This small molecule binds to this protein.
Small molecule (SMILES): CC(=O)N[C@@H]1[C@@H](O)[C@H](O)[C@@H](CO)O[C@H]1O

Sequence of chain 1.C:
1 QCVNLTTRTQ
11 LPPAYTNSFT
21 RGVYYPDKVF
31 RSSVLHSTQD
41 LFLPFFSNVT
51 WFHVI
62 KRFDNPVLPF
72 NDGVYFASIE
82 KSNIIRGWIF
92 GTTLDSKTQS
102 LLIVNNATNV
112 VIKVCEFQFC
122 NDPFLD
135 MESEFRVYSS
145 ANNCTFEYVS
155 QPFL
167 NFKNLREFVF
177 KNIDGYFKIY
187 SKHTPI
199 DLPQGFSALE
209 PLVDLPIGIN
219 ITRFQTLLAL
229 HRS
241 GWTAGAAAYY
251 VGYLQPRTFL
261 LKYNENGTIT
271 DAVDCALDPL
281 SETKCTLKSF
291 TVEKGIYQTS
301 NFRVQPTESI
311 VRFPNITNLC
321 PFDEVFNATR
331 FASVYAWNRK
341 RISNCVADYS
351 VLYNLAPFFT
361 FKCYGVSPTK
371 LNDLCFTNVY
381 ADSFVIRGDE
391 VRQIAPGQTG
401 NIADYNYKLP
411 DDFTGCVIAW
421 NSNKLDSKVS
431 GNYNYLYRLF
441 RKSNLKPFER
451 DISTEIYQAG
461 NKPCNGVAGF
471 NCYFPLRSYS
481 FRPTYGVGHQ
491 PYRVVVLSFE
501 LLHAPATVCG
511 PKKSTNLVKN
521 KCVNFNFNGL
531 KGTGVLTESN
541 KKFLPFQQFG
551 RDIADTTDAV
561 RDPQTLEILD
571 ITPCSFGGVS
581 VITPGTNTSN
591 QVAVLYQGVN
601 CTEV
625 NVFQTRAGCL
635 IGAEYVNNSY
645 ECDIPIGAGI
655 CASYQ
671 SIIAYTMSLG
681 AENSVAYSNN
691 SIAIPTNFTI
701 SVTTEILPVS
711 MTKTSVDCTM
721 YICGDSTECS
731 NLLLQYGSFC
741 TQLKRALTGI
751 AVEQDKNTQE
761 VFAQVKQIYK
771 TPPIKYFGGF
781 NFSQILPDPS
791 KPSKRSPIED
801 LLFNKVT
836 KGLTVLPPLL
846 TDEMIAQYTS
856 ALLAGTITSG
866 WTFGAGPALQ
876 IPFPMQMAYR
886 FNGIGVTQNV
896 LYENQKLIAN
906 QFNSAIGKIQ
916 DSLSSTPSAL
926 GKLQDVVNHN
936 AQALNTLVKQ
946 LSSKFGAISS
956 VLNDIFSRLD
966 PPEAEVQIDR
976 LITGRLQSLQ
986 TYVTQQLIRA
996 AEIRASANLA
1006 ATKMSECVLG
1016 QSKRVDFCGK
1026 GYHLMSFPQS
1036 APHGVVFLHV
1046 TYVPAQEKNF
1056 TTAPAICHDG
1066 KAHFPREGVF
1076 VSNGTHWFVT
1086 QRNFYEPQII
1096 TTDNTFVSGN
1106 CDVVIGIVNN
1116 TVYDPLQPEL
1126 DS

Binding-site contacts:
Ligand atom C5 contacts residue ALA686 of chain 1.A at 3.8 Å (hydrophobic).
Ligand atom O7 contacts residue ASN1054 of chain 1.A at 3.7 Å.
Ligand atom O5 contacts residue ASN1054 of chain 1.A at 2.4 Å (h-bond).
Ligand atom C2 contacts residue ASN1054 of chain 1.A at 2.5 Å.
Ligand atom O4 contacts residue ALA686 of chain 1.A at 3.9 Å.
Ligand atom N2 contacts residue ASN1054 of chain 1.A at 2.9 Å (h-bond).
Ligand atom C5 contacts residue ASN1054 of chain 1.A at 3.7 Å.
Ligand atom C1 contacts residue ASN1054 of chain 1.A at 1.4 Å.
Ligand atom C4 contacts residue ALA686 of chain 1.A at 4.5 Å (hydrophobic).
Ligand atom C8 contacts residue GLU1052 of chain 1.A at 3.4 Å.
Ligand atom C4 contacts residue ASN1054 of chain 1.A at 4.2 Å.
Ligand atom C6 contacts residue ALA686 of chain 1.A at 3.8 Å (hydrophobic).
Ligand atom C8 contacts residue ASN1054 of chain 1.A at 4.2 Å.
Ligand atom C8 contacts residue LYS1053 of chain 1.A at 4.1 Å.
Ligand atom C3 contacts residue ASN1054 of chain 1.A at 3.8 Å.
Ligand atom C1 contacts residue GLN875 of chain 1.C at 4.2 Å.
Ligand atom C7 contacts residue ASN1054 of chain 1.A at 3.5 Å.

Sequence of chain 1.A:
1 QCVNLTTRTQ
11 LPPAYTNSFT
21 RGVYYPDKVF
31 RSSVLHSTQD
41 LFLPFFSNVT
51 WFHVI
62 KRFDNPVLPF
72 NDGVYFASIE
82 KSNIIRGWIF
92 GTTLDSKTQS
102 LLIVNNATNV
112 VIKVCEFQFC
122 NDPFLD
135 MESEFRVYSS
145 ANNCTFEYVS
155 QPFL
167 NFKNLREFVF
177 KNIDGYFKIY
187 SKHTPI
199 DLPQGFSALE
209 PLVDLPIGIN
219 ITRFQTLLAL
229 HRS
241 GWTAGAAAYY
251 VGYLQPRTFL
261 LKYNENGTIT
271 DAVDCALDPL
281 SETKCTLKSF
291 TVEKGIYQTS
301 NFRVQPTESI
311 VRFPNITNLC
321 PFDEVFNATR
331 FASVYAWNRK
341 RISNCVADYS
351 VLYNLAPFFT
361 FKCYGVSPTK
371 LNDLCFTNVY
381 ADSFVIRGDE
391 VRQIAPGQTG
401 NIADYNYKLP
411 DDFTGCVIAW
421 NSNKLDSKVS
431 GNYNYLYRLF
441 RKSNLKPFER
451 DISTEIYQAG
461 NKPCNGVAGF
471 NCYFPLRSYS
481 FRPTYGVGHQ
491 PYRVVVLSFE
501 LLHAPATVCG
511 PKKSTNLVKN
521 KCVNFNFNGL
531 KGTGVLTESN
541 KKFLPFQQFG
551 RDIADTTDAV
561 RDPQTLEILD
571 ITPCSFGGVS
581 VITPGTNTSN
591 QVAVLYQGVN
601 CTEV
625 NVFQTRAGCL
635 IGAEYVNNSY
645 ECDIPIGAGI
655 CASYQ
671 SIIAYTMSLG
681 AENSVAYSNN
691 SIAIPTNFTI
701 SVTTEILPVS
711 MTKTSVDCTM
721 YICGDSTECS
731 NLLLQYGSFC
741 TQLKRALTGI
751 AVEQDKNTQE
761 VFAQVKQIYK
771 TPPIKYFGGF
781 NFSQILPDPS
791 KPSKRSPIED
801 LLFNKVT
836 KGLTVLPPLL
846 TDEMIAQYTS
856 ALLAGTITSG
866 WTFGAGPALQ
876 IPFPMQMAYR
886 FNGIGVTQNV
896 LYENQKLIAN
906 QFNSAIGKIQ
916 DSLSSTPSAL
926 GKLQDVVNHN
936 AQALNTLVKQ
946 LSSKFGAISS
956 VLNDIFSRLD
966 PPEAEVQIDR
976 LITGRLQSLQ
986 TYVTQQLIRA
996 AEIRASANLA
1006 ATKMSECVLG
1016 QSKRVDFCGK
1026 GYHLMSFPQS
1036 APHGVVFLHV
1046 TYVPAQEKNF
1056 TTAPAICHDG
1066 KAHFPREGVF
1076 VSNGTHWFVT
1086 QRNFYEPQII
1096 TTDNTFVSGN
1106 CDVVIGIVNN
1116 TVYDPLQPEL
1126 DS